Sequence of chain 1.A:
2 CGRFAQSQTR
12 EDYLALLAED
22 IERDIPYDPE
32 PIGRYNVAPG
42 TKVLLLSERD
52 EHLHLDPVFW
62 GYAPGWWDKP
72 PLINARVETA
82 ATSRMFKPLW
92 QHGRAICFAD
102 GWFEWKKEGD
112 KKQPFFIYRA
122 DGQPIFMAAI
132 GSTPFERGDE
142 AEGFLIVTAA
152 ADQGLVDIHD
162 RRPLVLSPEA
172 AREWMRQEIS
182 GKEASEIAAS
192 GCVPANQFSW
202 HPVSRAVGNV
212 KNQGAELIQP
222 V

Binding-site contacts:
Ligand atom O4' contacts residue ARG162 of chain 1.A at 3.3 Å.
Ligand atom C2 contacts residue TRP67 of chain 1.A at 3.4 Å (hydrophobic).
Ligand atom C6 contacts residue TRP67 of chain 1.A at 3.5 Å (hydrophobic).
Ligand atom OP1 contacts residue SER84 of chain 1.A at 2.7 Å (h-bond).
Ligand atom C1' contacts residue CYS2 of chain 1.A at 1.5 Å (hydrophobic).
Ligand atom C5' contacts residue LYS113 of chain 1.A at 3.3 Å.
Ligand atom N3 contacts residue LEU73 of chain 1.A at 3.4 Å.
Ligand atom C3' contacts residue CYS2 of chain 1.A at 3.2 Å (hydrophobic).
Ligand atom C1' contacts residue ARG4 of chain 1.A at 3.4 Å.
Ligand atom OP1 contacts residue TRP106 of chain 1.A at 3.3 Å.
Ligand atom C5' contacts residue ASN75 of chain 1.A at 3.2 Å.
Ligand atom N9 contacts residue GLY3 of chain 1.A at 3.4 Å (h-bond).
Ligand atom N3 contacts residue ARG4 of chain 1.A at 2.6 Å (salt-bridge).
Ligand atom OP2 contacts residue ASN75 of chain 1.A at 3.3 Å (h-bond).
Ligand atom C4 contacts residue TRP67 of chain 1.A at 3.2 Å (hydrophobic).
Ligand atom O3' contacts residue PHE87 of chain 1.A at 3.3 Å.
Ligand atom O3' contacts residue CYS2 of chain 1.A at 3.1 Å (h-bond).
Ligand atom C5' contacts residue TRP106 of chain 1.A at 3.3 Å (hydrophobic).
Ligand atom O1P contacts residue ARG162 of chain 1.A at 2.7 Å (salt-bridge).
Ligand atom N9 contacts residue TRP67 of chain 1.A at 3.4 Å.
Ligand atom C4 contacts residue GLY3 of chain 1.A at 3.5 Å.
Ligand atom C3' contacts residue ASN75 of chain 1.A at 3.4 Å.
Ligand atom O4' contacts residue GLY3 of chain 1.A at 3.2 Å.
Ligand atom O5' contacts residue LYS113 of chain 1.A at 3.1 Å (salt-bridge).
Ligand atom OP2 contacts residue ARG77 of chain 1.A at 3.4 Å.
Ligand atom C5' contacts residue ASN75 of chain 1.A at 3.4 Å.
Ligand atom C1' contacts residue GLY3 of chain 1.A at 3.4 Å.
Ligand atom O4' contacts residue HIS160 of chain 1.A at 2.6 Å (h-bond).
Ligand atom N3 contacts residue TRP67 of chain 1.A at 3.4 Å.
Ligand atom O1P contacts residue THR149 of chain 1.A at 2.7 Å (h-bond).
Ligand atom O3' contacts residue HIS160 of chain 1.A at 3.2 Å (h-bond).
Ligand atom C5 contacts residue ARG85 of chain 1.A at 3.5 Å.
Ligand atom C2' contacts residue CYS2 of chain 1.A at 2.5 Å (hydrophobic).
Ligand atom C3' contacts residue LYS113 of chain 1.A at 3.4 Å.
Ligand atom C1' contacts residue GLY209 of chain 1.A at 3.4 Å.
Ligand atom OP1 contacts residue ARG77 of chain 1.A at 2.9 Å (salt-bridge).
Ligand atom C2 contacts residue ARG4 of chain 1.A at 2.9 Å.
Ligand atom N3 contacts residue ARG85 of chain 1.A at 3.2 Å.
Ligand atom O3' contacts residue TRP106 of chain 1.A at 3.1 Å.
Ligand atom O2P contacts residue ARG77 of chain 1.A at 2.8 Å (salt-bridge).

This protein binds this small molecule.
Small molecule (SMILES): CC[C@H](O[P](=O)(O)OC[C@H]1O[C@@H](n2cnc3c(N)ncnc32)C[C@@H]1O[P](=O)(O)OC[C@H]1O[C@@H](n2cnc3c(N)ncnc32)C[C@@H]1O)[C@H](O)CO[P](=O)(O)O[C@H]1C[C@H](n2cnc3c(N)ncnc32)O[C@@H]1CO[P](=O)(O)O[C@H]1C[C@H](n2cnc3c(N)ncnc32)O[C@@H]1CO[P](=O)(O)O[C@H]1C[C@H](n2cnc3c(N)ncnc32)O[C@@H]1COP(=O)=O